Binding-site contacts:
Ligand atom C01 contacts residue SER243 of chain 1.A at 1.9 Å.
Ligand atom N05 contacts residue LYS248 of chain 1.A at 4.2 Å.
Ligand atom S04 contacts residue LEU234 of chain 1.A at 4.2 Å.
Ligand atom C03 contacts residue SER243 of chain 1.A at 4.0 Å.
Ligand atom C06 contacts residue VAL249 of chain 1.A at 4.3 Å (hydrophobic).
Ligand atom N05 contacts residue ARG238 of chain 1.A at 3.6 Å.
Ligand atom C08 contacts residue LYS248 of chain 1.A at 4.1 Å.
Ligand atom C08 contacts residue VAL249 of chain 1.A at 3.2 Å (hydrophobic).
Ligand atom S04 contacts residue ARG238 of chain 1.A at 3.0 Å (salt-bridge).
Ligand atom C06 contacts residue ARG238 of chain 1.A at 3.9 Å.
Ligand atom S04 contacts residue ASP245 of chain 1.A at 3.3 Å (salt-bridge).
Ligand atom C07 contacts residue ARG238 of chain 1.A at 4.3 Å.
Ligand atom C01 contacts residue ASP245 of chain 1.A at 3.1 Å.
Ligand atom C10 contacts residue GLU76 of chain 1.A at 3.6 Å.
Ligand atom C07 contacts residue LEU234 of chain 1.A at 4.5 Å (hydrophobic).
Ligand atom N02 contacts residue ARG238 of chain 1.A at 3.5 Å (salt-bridge).
Ligand atom C03 contacts residue ASP245 of chain 1.A at 3.8 Å.
Ligand atom N02 contacts residue VAL244 of chain 1.A at 4.5 Å.
Ligand atom C03 contacts residue ARG238 of chain 1.A at 3.2 Å.
Ligand atom C01 contacts residue ARG238 of chain 1.A at 3.2 Å.
Ligand atom C09 contacts residue GLU252 of chain 1.A at 4.2 Å.
Ligand atom C07 contacts residue LYS248 of chain 1.A at 4.2 Å.
Ligand atom C07 contacts residue VAL249 of chain 1.A at 2.9 Å (hydrophobic).
Ligand atom C01 contacts residue VAL244 of chain 1.A at 3.5 Å (hydrophobic).
Ligand atom C10 contacts residue ARG238 of chain 1.A at 4.3 Å.
Ligand atom S04 contacts residue VAL249 of chain 1.A at 3.7 Å.
Ligand atom N02 contacts residue ASP245 of chain 1.A at 3.7 Å.
Ligand atom C08 contacts residue GLU252 of chain 1.A at 4.1 Å.
Ligand atom N02 contacts residue LYS248 of chain 1.A at 4.2 Å.
Ligand atom S04 contacts residue VAL244 of chain 1.A at 3.5 Å.
Ligand atom N02 contacts residue SER243 of chain 1.A at 3.2 Å (h-bond).
Ligand atom C11 contacts residue GLU76 of chain 1.A at 3.4 Å.
Ligand atom C11 contacts residue ARG238 of chain 1.A at 3.1 Å.
Ligand atom C06 contacts residue LYS248 of chain 1.A at 4.5 Å.
Ligand atom S04 contacts residue SER243 of chain 1.A at 4.1 Å.

Sequence of chain 1.A:
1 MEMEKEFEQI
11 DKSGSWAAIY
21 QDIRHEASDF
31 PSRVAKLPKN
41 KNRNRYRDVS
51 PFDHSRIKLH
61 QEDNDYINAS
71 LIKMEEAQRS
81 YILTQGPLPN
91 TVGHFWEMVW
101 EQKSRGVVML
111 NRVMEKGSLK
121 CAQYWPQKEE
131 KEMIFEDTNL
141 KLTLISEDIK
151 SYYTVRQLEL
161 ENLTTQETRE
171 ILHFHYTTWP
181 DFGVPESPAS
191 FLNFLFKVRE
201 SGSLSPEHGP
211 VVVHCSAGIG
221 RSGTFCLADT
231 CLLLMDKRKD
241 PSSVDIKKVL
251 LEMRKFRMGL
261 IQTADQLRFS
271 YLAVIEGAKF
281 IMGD

A small-molecule ligand and the protein it binds are described below.
Small molecule (SMILES): CNC(=S)NC1CCCCC1